Binding-site contacts:
Ligand atom C11 contacts residue GLU2 of chain 1.A at 2.5 Å.
Ligand atom C06 contacts residue SER242 of chain 1.A at 4.2 Å.
Ligand atom O04 contacts residue GLU2 of chain 1.A at 3.7 Å.
Ligand atom C07 contacts residue ALA278 of chain 1.A at 4.5 Å (hydrophobic).
Ligand atom O13 contacts residue GLU2 of chain 1.A at 1.4 Å (salt-bridge).
Ligand atom C03 contacts residue GLU2 of chain 1.A at 3.5 Å.
Ligand atom C08 contacts residue MET282 of chain 1.A at 3.1 Å (hydrophobic).
Ligand atom C07 contacts residue PRO241 of chain 1.A at 2.7 Å (hydrophobic).
Ligand atom C10 contacts residue PRO241 of chain 1.A at 3.5 Å (hydrophobic).
Ligand atom C05 contacts residue SER242 of chain 1.A at 4.0 Å.
Ligand atom C09 contacts residue PRO241 of chain 1.A at 3.1 Å (hydrophobic).
Ligand atom C06 contacts residue MET235 of chain 1.A at 2.4 Å (hydrophobic).
Ligand atom C07 contacts residue MET282 of chain 1.A at 4.1 Å (hydrophobic).
Ligand atom C05 contacts residue PRO241 of chain 1.A at 3.5 Å (hydrophobic).
Ligand atom C11 contacts residue SER242 of chain 1.A at 4.0 Å.
Ligand atom C10 contacts residue SER242 of chain 1.A at 4.4 Å.
Ligand atom O12 contacts residue GLU2 of chain 1.A at 3.2 Å (salt-bridge).
Ligand atom C06 contacts residue PRO241 of chain 1.A at 3.2 Å (hydrophobic).
Ligand atom C05 contacts residue MET235 of chain 1.A at 3.7 Å (hydrophobic).
Ligand atom C03 contacts residue SER242 of chain 1.A at 4.0 Å.
Ligand atom O04 contacts residue SER242 of chain 1.A at 3.9 Å.
Ligand atom C08 contacts residue MET235 of chain 1.A at 4.0 Å (hydrophobic).
Ligand atom O04 contacts residue MET235 of chain 1.A at 4.5 Å.
Ligand atom C08 contacts residue PRO241 of chain 1.A at 2.7 Å (hydrophobic).
Ligand atom C09 contacts residue MET282 of chain 1.A at 3.6 Å (hydrophobic).
Ligand atom C07 contacts residue MET235 of chain 1.A at 2.6 Å (hydrophobic).
Ligand atom O12 contacts residue SER242 of chain 1.A at 4.1 Å.
Ligand atom O04 contacts residue PRO241 of chain 1.A at 4.5 Å.

A small-molecule ligand and the protein it binds are described below.
Small molecule (SMILES): Cc1c(C(=O)O)oc2ccccc12

Sequence of chain 1.A:
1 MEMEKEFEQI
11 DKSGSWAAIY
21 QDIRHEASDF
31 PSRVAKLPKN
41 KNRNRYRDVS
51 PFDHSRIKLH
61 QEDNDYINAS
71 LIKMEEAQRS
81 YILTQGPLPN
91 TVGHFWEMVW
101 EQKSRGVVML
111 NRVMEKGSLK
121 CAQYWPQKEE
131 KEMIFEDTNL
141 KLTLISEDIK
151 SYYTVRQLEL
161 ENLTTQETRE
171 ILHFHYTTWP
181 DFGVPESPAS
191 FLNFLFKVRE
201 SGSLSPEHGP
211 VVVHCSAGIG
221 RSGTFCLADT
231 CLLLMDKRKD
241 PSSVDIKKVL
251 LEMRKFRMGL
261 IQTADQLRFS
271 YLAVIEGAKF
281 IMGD